Sequence of chain 1.B:
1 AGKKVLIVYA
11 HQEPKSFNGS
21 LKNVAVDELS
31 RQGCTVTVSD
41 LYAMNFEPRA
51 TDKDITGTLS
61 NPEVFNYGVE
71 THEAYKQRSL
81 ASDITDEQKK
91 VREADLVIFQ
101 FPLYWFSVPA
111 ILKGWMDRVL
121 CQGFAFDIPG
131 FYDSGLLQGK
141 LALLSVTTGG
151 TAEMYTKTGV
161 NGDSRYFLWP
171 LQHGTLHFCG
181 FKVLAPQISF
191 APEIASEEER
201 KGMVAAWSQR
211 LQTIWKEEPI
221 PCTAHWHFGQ

Sequence of chain 1.A:
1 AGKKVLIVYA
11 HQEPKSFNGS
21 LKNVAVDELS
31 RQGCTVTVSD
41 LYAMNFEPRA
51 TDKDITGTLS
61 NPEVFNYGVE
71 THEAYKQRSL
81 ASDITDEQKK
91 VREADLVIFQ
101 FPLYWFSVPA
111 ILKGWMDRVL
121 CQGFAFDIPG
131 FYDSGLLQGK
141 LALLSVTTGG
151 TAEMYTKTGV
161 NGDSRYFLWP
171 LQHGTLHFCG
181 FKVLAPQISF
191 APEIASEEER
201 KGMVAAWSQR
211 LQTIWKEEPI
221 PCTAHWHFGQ

Binding-site contacts:
Ligand atom C22 contacts residue PHE126 of chain 1.B at 3.8 Å (hydrophobic).
Ligand atom C11 contacts residue FAD1 of chain 1.D at 3.9 Å.
Ligand atom C11 contacts residue PHE178 of chain 1.B at 3.6 Å (hydrophobic).
Ligand atom N23 contacts residue FAD1 of chain 1.D at 3.3 Å.
Ligand atom C13 contacts residue FAD1 of chain 1.D at 3.4 Å.
Ligand atom C17 contacts residue GLY150 of chain 1.A at 3.3 Å.
Ligand atom C17 contacts residue GLY149 of chain 1.A at 3.0 Å.
Ligand atom C22 contacts residue GLN122 of chain 1.B at 3.7 Å.
Ligand atom C16 contacts residue GLY150 of chain 1.A at 3.4 Å.
Ligand atom N24 contacts residue ASN161 of chain 1.A at 2.9 Å (h-bond).
Ligand atom C12 contacts residue PHE178 of chain 1.B at 3.7 Å (hydrophobic).
Ligand atom C16 contacts residue GLY149 of chain 1.A at 3.2 Å.
Ligand atom C2 contacts residue FAD1 of chain 1.D at 3.1 Å.
Ligand atom C4 contacts residue PHE126 of chain 1.B at 3.3 Å (hydrophobic).
Ligand atom N24 contacts residue PHE106 of chain 1.A at 3.5 Å.
Ligand atom C10 contacts residue TRP105 of chain 1.A at 3.4 Å (hydrophobic).
Ligand atom C7 contacts residue FAD1 of chain 1.D at 3.7 Å.
Ligand atom C10 contacts residue PHE178 of chain 1.B at 3.6 Å (hydrophobic).
Ligand atom C8 contacts residue PHE178 of chain 1.B at 3.2 Å (hydrophobic).
Ligand atom C6 contacts residue FAD1 of chain 1.D at 3.8 Å.
Ligand atom C2 contacts residue TRP105 of chain 1.A at 3.5 Å (hydrophobic).
Ligand atom C8 contacts residue FAD1 of chain 1.D at 3.7 Å.
Ligand atom C14 contacts residue FAD1 of chain 1.D at 3.7 Å.
Ligand atom C9 contacts residue PHE178 of chain 1.B at 3.6 Å (hydrophobic).
Ligand atom C12 contacts residue FAD1 of chain 1.D at 3.4 Å.
Ligand atom C3 contacts residue FAD1 of chain 1.D at 3.5 Å.
Ligand atom C7 contacts residue PHE178 of chain 1.B at 3.5 Å (hydrophobic).
Ligand atom C4 contacts residue FAD1 of chain 1.D at 3.6 Å.
Ligand atom N24 contacts residue PHE178 of chain 1.B at 3.5 Å.
Ligand atom C9 contacts residue GLY174 of chain 1.B at 3.7 Å.
Ligand atom C14 contacts residue PHE126 of chain 1.B at 3.7 Å (hydrophobic).
Ligand atom C10 contacts residue FAD1 of chain 1.D at 3.3 Å.
Ligand atom C1 contacts residue FAD1 of chain 1.D at 3.3 Å.
Ligand atom C3 contacts residue PHE126 of chain 1.B at 3.2 Å (hydrophobic).
Ligand atom C2 contacts residue PHE126 of chain 1.B at 3.6 Å (hydrophobic).
Ligand atom N23 contacts residue PHE126 of chain 1.B at 3.8 Å.
Ligand atom C20 contacts residue ILE128 of chain 1.B at 3.8 Å (hydrophobic).
Ligand atom C1 contacts residue TRP105 of chain 1.A at 3.4 Å (hydrophobic).
Ligand atom C9 contacts residue FAD1 of chain 1.D at 3.3 Å.
Ligand atom N24 contacts residue TYR132 of chain 1.B at 3.8 Å.

This protein binds this small molecule.
Small molecule (SMILES): CC[n+]1c(-c2ccccc2)c2cc(N)ccc2c2ccc(N)cc21